Sequence of chain 1.E:
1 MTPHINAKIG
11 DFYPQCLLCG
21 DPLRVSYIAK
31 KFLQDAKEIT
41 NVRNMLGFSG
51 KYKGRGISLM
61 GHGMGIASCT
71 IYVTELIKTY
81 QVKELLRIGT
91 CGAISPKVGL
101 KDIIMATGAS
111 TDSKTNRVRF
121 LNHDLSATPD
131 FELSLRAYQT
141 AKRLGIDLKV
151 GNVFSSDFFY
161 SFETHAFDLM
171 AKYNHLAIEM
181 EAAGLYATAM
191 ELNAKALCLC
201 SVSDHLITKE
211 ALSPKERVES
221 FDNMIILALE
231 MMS

Binding-site contacts:
Ligand atom O5' contacts residue PHE159 of chain 1.E at 3.5 Å.
Ligand atom O3' contacts residue GLU181 of chain 1.E at 3.2 Å (salt-bridge).
Ligand atom C1' contacts residue THR90 of chain 1.E at 3.2 Å.
Ligand atom N7 contacts residue ASP204 of chain 1.E at 3.1 Å (salt-bridge).
Ligand atom O2' contacts residue ARG87 of chain 1.E at 3.3 Å (salt-bridge).
Ligand atom O5' contacts residue HIS4 of chain 1.B at 2.7 Å (h-bond).
Ligand atom C3' contacts residue PO41 of chain 1.W at 2.5 Å.
Ligand atom N8 contacts residue CYS91 of chain 1.E at 3.5 Å (h-bond).
Ligand atom C4' contacts residue PO41 of chain 1.W at 2.9 Å.
Ligand atom O2' contacts residue GLU181 of chain 1.E at 2.8 Å (salt-bridge).
Ligand atom C5' contacts residue MET64 of chain 1.E at 3.6 Å (hydrophobic).
Ligand atom C2' contacts residue PO41 of chain 1.W at 3.5 Å.
Ligand atom C9 contacts residue THR90 of chain 1.E at 3.5 Å.
Ligand atom N6 contacts residue GLY92 of chain 1.E at 3.3 Å.
Ligand atom O2' contacts residue MET180 of chain 1.E at 2.9 Å (h-bond).
Ligand atom C2 contacts residue ILE178 of chain 1.E at 3.6 Å (hydrophobic).
Ligand atom C5 contacts residue PHE159 of chain 1.E at 3.5 Å (hydrophobic).
Ligand atom C5' contacts residue HIS4 of chain 1.B at 3.4 Å.
Ligand atom N7 contacts residue CYS91 of chain 1.E at 3.4 Å.
Ligand atom N6 contacts residue LEU206 of chain 1.E at 3.5 Å.
Ligand atom O4' contacts residue ARG43 of chain 1.B at 3.5 Å (salt-bridge).
Ligand atom N8 contacts residue THR90 of chain 1.E at 2.8 Å (h-bond).
Ligand atom N1 contacts residue ILE178 of chain 1.E at 3.6 Å (h-bond).
Ligand atom N3 contacts residue MET180 of chain 1.E at 3.5 Å.
Ligand atom O2' contacts residue PO41 of chain 1.W at 3.6 Å.
Ligand atom C2 contacts residue PHE159 of chain 1.E at 3.6 Å (hydrophobic).
Ligand atom O4' contacts residue THR90 of chain 1.E at 3.0 Å (h-bond).
Ligand atom N7 contacts residue GLY92 of chain 1.E at 3.6 Å.
Ligand atom C6 contacts residue PHE159 of chain 1.E at 3.5 Å (hydrophobic).
Ligand atom C6 contacts residue GLY92 of chain 1.E at 3.5 Å.
Ligand atom C3' contacts residue GLU181 of chain 1.E at 3.4 Å.
Ligand atom C4' contacts residue ARG43 of chain 1.B at 3.5 Å.
Ligand atom C5 contacts residue GLY92 of chain 1.E at 3.6 Å.
Ligand atom N3 contacts residue GLU179 of chain 1.E at 3.6 Å.
Ligand atom O2' contacts residue GLU179 of chain 1.E at 3.4 Å.
Ligand atom O3' contacts residue PO41 of chain 1.W at 1.3 Å (h-bond).
Ligand atom N7 contacts residue SER203 of chain 1.E at 3.5 Å (h-bond).
Ligand atom C1' contacts residue PO41 of chain 1.W at 3.6 Å.
Ligand atom N8 contacts residue SER203 of chain 1.E at 3.7 Å.
Ligand atom O4' contacts residue PO41 of chain 1.W at 3.1 Å (h-bond).

A protein and the small-molecule ligand that binds it are described below.
Small molecule (SMILES): Nc1ncnc2c([C@@H]3O[C@H](CO)[C@@H](O)[C@H]3O)n[nH]c12

Sequence of chain 1.B:
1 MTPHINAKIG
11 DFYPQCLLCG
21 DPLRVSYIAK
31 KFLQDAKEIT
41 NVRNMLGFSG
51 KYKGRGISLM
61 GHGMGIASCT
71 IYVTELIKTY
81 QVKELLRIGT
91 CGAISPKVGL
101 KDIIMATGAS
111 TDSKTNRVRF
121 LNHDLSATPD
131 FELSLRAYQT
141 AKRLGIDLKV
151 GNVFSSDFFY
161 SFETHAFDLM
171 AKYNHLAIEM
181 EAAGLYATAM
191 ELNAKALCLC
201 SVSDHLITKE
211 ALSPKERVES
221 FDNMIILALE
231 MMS